Binding-site contacts:
Ligand atom C contacts residue THR143 of chain 1.A at 3.5 Å.
Ligand atom N contacts residue TYR7 of chain 1.A at 3.6 Å (h-bond).
Ligand atom CA contacts residue GLU63 of chain 1.A at 3.4 Å.
Ligand atom CG2 contacts residue GLU63 of chain 1.A at 3.5 Å.
Ligand atom O contacts residue TYR159 of chain 1.A at 2.6 Å (h-bond).
Ligand atom O contacts residue THR143 of chain 1.A at 2.6 Å (h-bond).
Ligand atom O contacts residue TYR7 of chain 1.A at 3.5 Å.
Ligand atom CB contacts residue TYR99 of chain 1.A at 3.5 Å (hydrophobic).
Ligand atom O contacts residue LYS146 of chain 1.A at 2.8 Å (salt-bridge).
Ligand atom NH1 contacts residue TRP167 of chain 1.A at 3.5 Å (h-bond).
Ligand atom N contacts residue TYR99 of chain 1.A at 3.0 Å (h-bond).
Ligand atom OG contacts residue LYS146 of chain 1.A at 2.9 Å (salt-bridge).
Ligand atom C contacts residue TYR7 of chain 1.A at 3.4 Å (hydrophobic).
Ligand atom C contacts residue LYS146 of chain 1.A at 3.5 Å.
Ligand atom C contacts residue GLU63 of chain 1.A at 3.6 Å.
Ligand atom N contacts residue GLU63 of chain 1.A at 2.9 Å (salt-bridge).
Ligand atom CB contacts residue THR143 of chain 1.A at 3.5 Å.
Ligand atom N contacts residue ASP77 of chain 1.A at 2.9 Å (salt-bridge).
Ligand atom CG1 contacts residue TYR116 of chain 1.A at 3.5 Å (hydrophobic).
Ligand atom OXT contacts residue THR80 of chain 1.A at 3.5 Å.
Ligand atom CG contacts residue TRP167 of chain 1.A at 3.6 Å (hydrophobic).
Ligand atom OG1 contacts residue ARG97 of chain 1.A at 3.1 Å (salt-bridge).
Ligand atom CG2 contacts residue LYS66 of chain 1.A at 3.6 Å.
Ligand atom O contacts residue HIS70 of chain 1.A at 2.9 Å (h-bond).
Ligand atom O contacts residue TYR84 of chain 1.A at 2.8 Å (h-bond).
Ligand atom O contacts residue TRP147 of chain 1.A at 2.8 Å (h-bond).
Ligand atom CA contacts residue TYR7 of chain 1.A at 3.5 Å (hydrophobic).
Ligand atom N contacts residue TYR171 of chain 1.A at 2.7 Å (h-bond).
Ligand atom CG2 contacts residue ASP77 of chain 1.A at 3.5 Å.
Ligand atom CA contacts residue ASP77 of chain 1.A at 3.4 Å.
Ligand atom N contacts residue TYR7 of chain 1.A at 3.0 Å (h-bond).
Ligand atom C contacts residue TYR84 of chain 1.A at 3.6 Å (hydrophobic).
Ligand atom N contacts residue TYR159 of chain 1.A at 3.5 Å.
Ligand atom O contacts residue TRP147 of chain 1.A at 3.5 Å (h-bond).
Ligand atom NH2 contacts residue LYS66 of chain 1.A at 3.5 Å (salt-bridge).
Ligand atom CG1 contacts residue TYR7 of chain 1.A at 3.3 Å (hydrophobic).
Ligand atom CD contacts residue TRP167 of chain 1.A at 3.2 Å (hydrophobic).
Ligand atom CA contacts residue TYR159 of chain 1.A at 3.6 Å (hydrophobic).
Ligand atom CG contacts residue ALA69 of chain 1.A at 3.5 Å (hydrophobic).
Ligand atom CG contacts residue HIS70 of chain 1.A at 3.6 Å.

The small molecule below binds the protein below.
Small molecule (SMILES): CC(C)[C@H](NC(=O)CNC(=O)[C@H](CO)NC(=O)[C@@H](NC(=O)[C@@H]1CCCN1C(=O)[C@H](CO)NC(=O)[C@H](C)NC(=O)[C@@H](NC(=O)[C@@H](N)CCCN=C(N)N)C(C)C)[C@@H](C)O)C(=O)O

Sequence of chain 1.A:
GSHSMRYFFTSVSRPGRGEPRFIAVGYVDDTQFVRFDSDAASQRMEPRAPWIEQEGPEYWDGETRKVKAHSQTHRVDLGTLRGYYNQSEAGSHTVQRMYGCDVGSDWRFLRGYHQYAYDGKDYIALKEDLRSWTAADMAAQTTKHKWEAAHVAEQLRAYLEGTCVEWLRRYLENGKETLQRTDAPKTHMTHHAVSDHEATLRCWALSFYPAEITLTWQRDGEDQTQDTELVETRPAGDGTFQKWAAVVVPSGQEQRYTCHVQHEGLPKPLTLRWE